Sequence of chain 1.B:
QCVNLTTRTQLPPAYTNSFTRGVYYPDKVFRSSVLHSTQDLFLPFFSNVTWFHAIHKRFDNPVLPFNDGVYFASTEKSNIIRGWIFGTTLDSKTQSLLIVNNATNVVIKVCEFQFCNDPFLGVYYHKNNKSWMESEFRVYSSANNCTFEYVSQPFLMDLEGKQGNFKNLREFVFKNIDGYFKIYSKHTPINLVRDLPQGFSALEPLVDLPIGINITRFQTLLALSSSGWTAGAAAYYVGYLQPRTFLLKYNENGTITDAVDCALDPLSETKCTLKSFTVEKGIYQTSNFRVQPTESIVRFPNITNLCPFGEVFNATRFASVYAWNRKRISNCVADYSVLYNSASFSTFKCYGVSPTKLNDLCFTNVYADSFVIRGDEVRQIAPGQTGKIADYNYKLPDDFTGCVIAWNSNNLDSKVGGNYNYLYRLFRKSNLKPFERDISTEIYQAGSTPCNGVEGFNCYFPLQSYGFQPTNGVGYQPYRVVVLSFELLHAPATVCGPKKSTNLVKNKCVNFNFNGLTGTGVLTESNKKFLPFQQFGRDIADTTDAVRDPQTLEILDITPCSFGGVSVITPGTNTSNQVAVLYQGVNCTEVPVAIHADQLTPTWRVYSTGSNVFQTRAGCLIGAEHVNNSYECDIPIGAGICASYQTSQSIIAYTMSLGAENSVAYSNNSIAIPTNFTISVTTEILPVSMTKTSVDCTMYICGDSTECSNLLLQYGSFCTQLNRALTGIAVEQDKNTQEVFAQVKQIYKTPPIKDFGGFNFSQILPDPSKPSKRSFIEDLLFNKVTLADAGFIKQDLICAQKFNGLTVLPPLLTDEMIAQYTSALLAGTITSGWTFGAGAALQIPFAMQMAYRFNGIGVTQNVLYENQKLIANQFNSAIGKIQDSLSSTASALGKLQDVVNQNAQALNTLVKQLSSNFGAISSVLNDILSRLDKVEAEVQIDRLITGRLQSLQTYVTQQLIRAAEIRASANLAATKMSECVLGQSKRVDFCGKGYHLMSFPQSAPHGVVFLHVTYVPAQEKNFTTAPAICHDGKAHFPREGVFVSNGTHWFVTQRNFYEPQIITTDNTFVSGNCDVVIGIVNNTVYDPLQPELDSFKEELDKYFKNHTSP

This small molecule binds to this protein.
Small molecule (SMILES): CC(=O)N[C@@H]1[C@@H](O)[C@H](O)[C@@H](CO)O[C@H]1O

Binding-site contacts:
Ligand atom C1 contacts residue ASN61 of chain 1.B at 1.1 Å.
Ligand atom N2 contacts residue TYR28 of chain 1.B at 3.4 Å.
Ligand atom C7 contacts residue ASN61 of chain 1.B at 3.4 Å.
Ligand atom C5 contacts residue ASN61 of chain 1.B at 3.1 Å.
Ligand atom C4 contacts residue TYR28 of chain 1.B at 4.2 Å (hydrophobic).
Ligand atom O6 contacts residue TYR28 of chain 1.B at 3.6 Å.
Ligand atom C1 contacts residue TYR28 of chain 1.B at 3.5 Å (hydrophobic).
Ligand atom C8 contacts residue ASN30 of chain 1.B at 4.3 Å.
Ligand atom C3 contacts residue TYR28 of chain 1.B at 3.6 Å (hydrophobic).
Ligand atom C7 contacts residue TYR28 of chain 1.B at 4.1 Å (hydrophobic).
Ligand atom O4 contacts residue TYR28 of chain 1.B at 4.2 Å.
Ligand atom N2 contacts residue ASN61 of chain 1.B at 3.0 Å (h-bond).
Ligand atom C2 contacts residue TYR28 of chain 1.B at 4.0 Å (hydrophobic).
Ligand atom C3 contacts residue ASN61 of chain 1.B at 3.5 Å.
Ligand atom C2 contacts residue ASN61 of chain 1.B at 2.3 Å.
Ligand atom C8 contacts residue TYR28 of chain 1.B at 4.2 Å (hydrophobic).
Ligand atom C5 contacts residue TYR28 of chain 1.B at 3.7 Å (hydrophobic).
Ligand atom O7 contacts residue ASN61 of chain 1.B at 3.3 Å (h-bond).
Ligand atom C4 contacts residue ASN61 of chain 1.B at 3.8 Å.
Ligand atom O5 contacts residue TYR28 of chain 1.B at 4.3 Å.
Ligand atom O5 contacts residue ASN61 of chain 1.B at 1.8 Å (h-bond).
Ligand atom C6 contacts residue ASN61 of chain 1.B at 4.2 Å.
Ligand atom C8 contacts residue THR29 of chain 1.B at 4.1 Å.